A small-molecule ligand and the protein it binds are described below.
Small molecule (SMILES): CC(=O)N[C@@H]1[C@@H](O)[C@H](O)[C@@H](CO)O[C@H]1O

Sequence of chain 1.A:
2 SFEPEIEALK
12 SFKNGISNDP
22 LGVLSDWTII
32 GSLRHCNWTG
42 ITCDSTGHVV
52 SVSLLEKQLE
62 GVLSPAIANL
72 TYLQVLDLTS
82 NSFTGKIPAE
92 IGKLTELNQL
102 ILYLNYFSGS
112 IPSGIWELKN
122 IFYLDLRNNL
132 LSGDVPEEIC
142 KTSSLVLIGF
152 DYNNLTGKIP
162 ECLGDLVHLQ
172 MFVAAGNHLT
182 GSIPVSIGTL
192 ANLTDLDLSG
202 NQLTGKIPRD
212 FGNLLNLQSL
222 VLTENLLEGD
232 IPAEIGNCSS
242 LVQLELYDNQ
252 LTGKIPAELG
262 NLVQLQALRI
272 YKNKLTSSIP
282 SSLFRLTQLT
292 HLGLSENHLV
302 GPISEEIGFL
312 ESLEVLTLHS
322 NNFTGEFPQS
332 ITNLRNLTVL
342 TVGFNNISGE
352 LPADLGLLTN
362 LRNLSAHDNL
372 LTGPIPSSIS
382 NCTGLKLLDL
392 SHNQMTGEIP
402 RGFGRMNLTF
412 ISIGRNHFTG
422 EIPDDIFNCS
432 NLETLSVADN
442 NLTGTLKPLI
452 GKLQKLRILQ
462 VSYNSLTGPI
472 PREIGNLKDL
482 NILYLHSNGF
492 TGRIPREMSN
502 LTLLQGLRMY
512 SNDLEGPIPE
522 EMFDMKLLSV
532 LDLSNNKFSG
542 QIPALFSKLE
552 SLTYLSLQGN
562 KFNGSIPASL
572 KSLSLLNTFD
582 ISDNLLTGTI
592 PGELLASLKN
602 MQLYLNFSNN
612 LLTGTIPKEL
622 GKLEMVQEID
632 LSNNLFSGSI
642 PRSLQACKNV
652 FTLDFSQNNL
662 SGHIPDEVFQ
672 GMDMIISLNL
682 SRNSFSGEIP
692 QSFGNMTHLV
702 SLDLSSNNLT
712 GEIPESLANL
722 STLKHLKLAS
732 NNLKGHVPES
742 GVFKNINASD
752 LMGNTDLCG

Binding-site contacts:
Ligand atom C4 contacts residue ASN337 of chain 1.A at 3.0 Å.
Ligand atom C5 contacts residue ASN337 of chain 1.A at 4.2 Å.
Ligand atom O6 contacts residue ASN337 of chain 1.A at 3.1 Å (h-bond).
Ligand atom C3 contacts residue ASN337 of chain 1.A at 3.7 Å.
Ligand atom O3 contacts residue ASN337 of chain 1.A at 3.2 Å (h-bond).
Ligand atom C6 contacts residue ASN337 of chain 1.A at 4.1 Å.